Binding-site contacts:
Ligand atom O5 contacts residue PHE149 of chain 1.A at 3.6 Å.
Ligand atom C4 contacts residue ASN151 of chain 1.A at 4.1 Å.
Ligand atom C6 contacts residue PHE149 of chain 1.A at 4.3 Å (hydrophobic).
Ligand atom C7 contacts residue GLU152 of chain 1.A at 3.6 Å.
Ligand atom C1 contacts residue ASN151 of chain 1.A at 1.4 Å.
Ligand atom O5 contacts residue ASN151 of chain 1.A at 2.3 Å (h-bond).
Ligand atom C5 contacts residue PHE149 of chain 1.A at 4.4 Å (hydrophobic).
Ligand atom C7 contacts residue ASN151 of chain 1.A at 4.1 Å.
Ligand atom C1 contacts residue PHE149 of chain 1.A at 4.3 Å (hydrophobic).
Ligand atom C2 contacts residue ASN151 of chain 1.A at 2.5 Å.
Ligand atom C5 contacts residue ASN151 of chain 1.A at 3.6 Å.
Ligand atom C3 contacts residue ASN151 of chain 1.A at 3.8 Å.
Ligand atom C8 contacts residue GLU152 of chain 1.A at 4.3 Å.
Ligand atom O6 contacts residue PHE149 of chain 1.A at 4.1 Å.
Ligand atom N2 contacts residue GLU152 of chain 1.A at 4.0 Å.
Ligand atom N2 contacts residue ASN151 of chain 1.A at 2.8 Å (h-bond).
Ligand atom O7 contacts residue GLU152 of chain 1.A at 3.1 Å (salt-bridge).

Sequence of chain 1.A:
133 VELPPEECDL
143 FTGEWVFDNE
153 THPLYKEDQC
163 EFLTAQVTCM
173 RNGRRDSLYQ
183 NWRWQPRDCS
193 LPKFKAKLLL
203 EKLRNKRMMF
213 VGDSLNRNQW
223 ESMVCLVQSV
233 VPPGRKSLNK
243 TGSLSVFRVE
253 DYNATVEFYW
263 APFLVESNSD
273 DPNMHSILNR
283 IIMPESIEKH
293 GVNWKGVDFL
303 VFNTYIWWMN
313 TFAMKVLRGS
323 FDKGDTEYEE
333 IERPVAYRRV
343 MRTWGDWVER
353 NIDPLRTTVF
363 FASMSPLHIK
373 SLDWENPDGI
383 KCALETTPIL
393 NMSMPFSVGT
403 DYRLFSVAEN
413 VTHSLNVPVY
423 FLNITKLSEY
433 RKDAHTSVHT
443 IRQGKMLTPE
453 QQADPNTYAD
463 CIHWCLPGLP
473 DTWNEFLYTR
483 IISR

This small molecule binds to this protein.
Small molecule (SMILES): CC(=O)N[C@@H]1[C@@H](O)[C@H](O)[C@@H](CO)O[C@H]1O